Binding-site contacts:
Ligand atom O4 contacts residue THR63 of chain 1.C at 4.4 Å.
Ligand atom C1 contacts residue THR63 of chain 1.C at 3.9 Å.
Ligand atom O3 contacts residue ASN61 of chain 1.C at 4.4 Å.
Ligand atom C8 contacts residue ASN61 of chain 1.C at 4.2 Å.
Ligand atom C3 contacts residue THR63 of chain 1.C at 4.5 Å.
Ligand atom C4 contacts residue ASN61 of chain 1.C at 3.6 Å.
Ligand atom C2 contacts residue ASN61 of chain 1.C at 2.5 Å.
Ligand atom C6 contacts residue ASN61 of chain 1.C at 4.2 Å.
Ligand atom C5 contacts residue ASN61 of chain 1.C at 2.9 Å.
Ligand atom C3 contacts residue ASN61 of chain 1.C at 3.1 Å.
Ligand atom N2 contacts residue ASN61 of chain 1.C at 2.7 Å (h-bond).
Ligand atom C5 contacts residue THR63 of chain 1.C at 3.0 Å.
Ligand atom O5 contacts residue ASN61 of chain 1.C at 2.4 Å (h-bond).
Ligand atom C1 contacts residue ASN61 of chain 1.C at 1.4 Å.
Ligand atom C4 contacts residue THR63 of chain 1.C at 4.1 Å.
Ligand atom O5 contacts residue THR63 of chain 1.C at 3.6 Å (h-bond).
Ligand atom C6 contacts residue THR63 of chain 1.C at 3.5 Å.
Ligand atom C7 contacts residue ASN61 of chain 1.C at 3.7 Å.

Sequence of chain 1.C:
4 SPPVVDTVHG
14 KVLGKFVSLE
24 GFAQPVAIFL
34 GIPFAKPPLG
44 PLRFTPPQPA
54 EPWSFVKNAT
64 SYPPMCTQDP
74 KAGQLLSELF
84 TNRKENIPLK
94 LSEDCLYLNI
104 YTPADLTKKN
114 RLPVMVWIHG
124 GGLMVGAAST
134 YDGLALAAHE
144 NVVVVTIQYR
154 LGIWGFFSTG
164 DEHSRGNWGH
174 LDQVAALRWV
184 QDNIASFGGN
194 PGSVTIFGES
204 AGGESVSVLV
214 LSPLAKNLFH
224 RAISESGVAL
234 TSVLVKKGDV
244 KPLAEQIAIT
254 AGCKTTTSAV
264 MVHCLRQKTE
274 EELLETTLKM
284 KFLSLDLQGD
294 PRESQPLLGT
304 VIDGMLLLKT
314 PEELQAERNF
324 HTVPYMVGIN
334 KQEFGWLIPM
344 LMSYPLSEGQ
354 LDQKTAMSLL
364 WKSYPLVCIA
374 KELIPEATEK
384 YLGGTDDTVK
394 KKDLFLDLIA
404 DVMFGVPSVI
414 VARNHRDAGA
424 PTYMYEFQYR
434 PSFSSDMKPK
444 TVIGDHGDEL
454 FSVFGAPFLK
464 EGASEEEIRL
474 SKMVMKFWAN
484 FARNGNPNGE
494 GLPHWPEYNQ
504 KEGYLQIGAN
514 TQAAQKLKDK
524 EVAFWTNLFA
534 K

This protein binds this small molecule.
Small molecule (SMILES): CC(=O)N[C@@H]1[C@@H](O)[C@H](O)[C@@H](CO)O[C@H]1O